Sequence of chain 1.A:
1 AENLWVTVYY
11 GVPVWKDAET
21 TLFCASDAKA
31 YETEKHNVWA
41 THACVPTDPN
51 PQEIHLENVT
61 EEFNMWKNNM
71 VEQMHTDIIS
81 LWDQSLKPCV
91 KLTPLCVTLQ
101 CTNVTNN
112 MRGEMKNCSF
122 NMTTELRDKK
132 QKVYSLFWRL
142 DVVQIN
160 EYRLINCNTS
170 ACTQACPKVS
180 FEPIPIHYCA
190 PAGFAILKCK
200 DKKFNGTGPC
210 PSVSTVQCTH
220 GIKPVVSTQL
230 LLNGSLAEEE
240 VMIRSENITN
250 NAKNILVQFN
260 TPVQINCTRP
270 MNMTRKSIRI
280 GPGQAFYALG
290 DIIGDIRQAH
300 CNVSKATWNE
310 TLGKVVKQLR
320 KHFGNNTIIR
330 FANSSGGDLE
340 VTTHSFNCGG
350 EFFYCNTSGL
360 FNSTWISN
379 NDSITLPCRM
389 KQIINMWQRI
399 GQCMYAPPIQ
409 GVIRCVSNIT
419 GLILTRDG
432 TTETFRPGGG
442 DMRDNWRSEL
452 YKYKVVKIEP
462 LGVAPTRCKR

A small-molecule ligand and the protein it binds are described below.
Small molecule (SMILES): CC(=O)N[C@H]1[C@H](O[C@H]2[C@H](O)[C@@H](NC(C)=O)CO[C@@H]2CO)O[C@H](CO)[C@@H](O)[C@@H]1O

Sequence of chain 2.A:
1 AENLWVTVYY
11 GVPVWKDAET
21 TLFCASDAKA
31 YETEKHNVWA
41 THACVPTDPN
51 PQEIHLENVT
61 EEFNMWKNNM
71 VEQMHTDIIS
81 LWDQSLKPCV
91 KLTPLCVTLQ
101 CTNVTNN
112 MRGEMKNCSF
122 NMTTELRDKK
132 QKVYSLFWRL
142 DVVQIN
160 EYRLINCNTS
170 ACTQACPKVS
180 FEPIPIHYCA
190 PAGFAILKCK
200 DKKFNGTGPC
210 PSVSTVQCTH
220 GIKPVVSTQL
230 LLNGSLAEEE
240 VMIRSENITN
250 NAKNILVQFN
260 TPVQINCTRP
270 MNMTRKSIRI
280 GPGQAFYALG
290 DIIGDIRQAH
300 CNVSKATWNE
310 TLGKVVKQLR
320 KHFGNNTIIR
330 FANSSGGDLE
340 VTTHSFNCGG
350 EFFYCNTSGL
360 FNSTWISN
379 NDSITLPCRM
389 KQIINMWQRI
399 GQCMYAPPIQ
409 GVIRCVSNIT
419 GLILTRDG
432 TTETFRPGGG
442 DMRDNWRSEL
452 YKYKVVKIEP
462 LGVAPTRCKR

Binding-site contacts:
Ligand atom O7 contacts residue ASN167 of chain 1.A at 4.0 Å.
Ligand atom N2 contacts residue ASN167 of chain 1.A at 2.8 Å (h-bond).
Ligand atom C1 contacts residue ARG162 of chain 1.A at 3.9 Å.
Ligand atom C6 contacts residue ARG162 of chain 1.A at 4.4 Å.
Ligand atom C3 contacts residue ASN167 of chain 1.A at 3.8 Å.
Ligand atom N2 contacts residue THR168 of chain 1.A at 4.3 Å.
Ligand atom O5 contacts residue ASN167 of chain 1.A at 2.4 Å (h-bond).
Ligand atom C6 contacts residue VAL144 of chain 1.A at 4.0 Å (hydrophobic).
Ligand atom O5 contacts residue ARG162 of chain 1.A at 3.3 Å (salt-bridge).
Ligand atom C5 contacts residue ASN167 of chain 1.A at 3.7 Å.
Ligand atom O6 contacts residue ARG162 of chain 1.A at 4.0 Å.
Ligand atom C5 contacts residue ARG162 of chain 1.A at 4.4 Å.
Ligand atom C1 contacts residue THR168 of chain 1.A at 4.3 Å.
Ligand atom O7 contacts residue ARG278 of chain 2.A at 4.4 Å.
Ligand atom C4 contacts residue ASN167 of chain 1.A at 4.2 Å.
Ligand atom C8 contacts residue ASN167 of chain 1.A at 3.4 Å.
Ligand atom C1 contacts residue ASN167 of chain 1.A at 1.4 Å.
Ligand atom O6 contacts residue VAL144 of chain 1.A at 3.3 Å.
Ligand atom C7 contacts residue ASN167 of chain 1.A at 3.3 Å.
Ligand atom C2 contacts residue ASN167 of chain 1.A at 2.4 Å.